Sequence of chain 1.I:
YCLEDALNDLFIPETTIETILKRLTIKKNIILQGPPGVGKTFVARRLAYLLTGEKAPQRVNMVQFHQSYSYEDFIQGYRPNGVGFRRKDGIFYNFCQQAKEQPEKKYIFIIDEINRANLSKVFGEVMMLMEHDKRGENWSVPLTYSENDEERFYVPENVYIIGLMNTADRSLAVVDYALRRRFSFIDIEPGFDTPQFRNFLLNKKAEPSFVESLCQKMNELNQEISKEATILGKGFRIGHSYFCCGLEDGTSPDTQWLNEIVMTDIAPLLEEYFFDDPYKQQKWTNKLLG

A protein and the small-molecule ligand that binds it are described below.
Small molecule (SMILES): Nc1nc2c(ncn2[C@@H]2O[C@H](CO[P](=O)(O)O[P](=O)(O)NP(=O)(O)O)[C@@H](O)[C@H]2O)c(=O)[nH]1

Sequence of chain 1.J:
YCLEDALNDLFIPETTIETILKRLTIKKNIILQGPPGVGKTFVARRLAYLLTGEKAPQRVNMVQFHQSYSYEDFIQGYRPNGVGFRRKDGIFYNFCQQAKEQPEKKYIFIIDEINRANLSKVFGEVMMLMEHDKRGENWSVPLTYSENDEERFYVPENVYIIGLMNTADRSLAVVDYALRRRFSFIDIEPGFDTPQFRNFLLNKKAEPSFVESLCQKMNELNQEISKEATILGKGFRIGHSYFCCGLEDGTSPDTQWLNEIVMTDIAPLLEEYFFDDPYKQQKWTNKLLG

Binding-site contacts:
Ligand atom N7 contacts residue HIS246 of chain 1.I at 3.0 Å (h-bond).
Ligand atom C8 contacts residue HIS246 of chain 1.I at 3.3 Å.
Ligand atom N3B contacts residue MG1 of chain 1.AA at 2.1 Å.
Ligand atom O2G contacts residue PRO42 of chain 1.I at 3.1 Å.
Ligand atom O3G contacts residue ARG188 of chain 1.J at 3.3 Å (salt-bridge).
Ligand atom N1 contacts residue PHE48 of chain 1.I at 3.4 Å.
Ligand atom O3G contacts residue MG1 of chain 1.AA at 2.3 Å.
Ligand atom O2B contacts residue LYS46 of chain 1.I at 3.4 Å.
Ligand atom O4' contacts residue SER247 of chain 1.I at 3.0 Å (h-bond).
Ligand atom N1 contacts residue ASP15 of chain 1.I at 3.0 Å (salt-bridge).
Ligand atom C8 contacts residue GLY45 of chain 1.I at 3.4 Å.
Ligand atom O1A contacts residue PHE48 of chain 1.I at 2.5 Å (h-bond).
Ligand atom O1A contacts residue LYS46 of chain 1.I at 3.0 Å (salt-bridge).
Ligand atom O2A contacts residue MG1 of chain 1.AA at 2.5 Å.
Ligand atom O1A contacts residue THR47 of chain 1.I at 2.6 Å (h-bond).
Ligand atom O2' contacts residue PHE48 of chain 1.I at 2.9 Å.
Ligand atom O3' contacts residue CYS251 of chain 1.I at 2.9 Å (h-bond).
Ligand atom C2 contacts residue PHE17 of chain 1.I at 3.4 Å (hydrophobic).
Ligand atom N1 contacts residue PHE17 of chain 1.I at 3.1 Å.
Ligand atom O2A contacts residue THR47 of chain 1.I at 3.2 Å (h-bond).
Ligand atom O6 contacts residue PHE17 of chain 1.I at 2.7 Å (h-bond).
Ligand atom O3A contacts residue GLY45 of chain 1.I at 3.3 Å (h-bond).
Ligand atom O6 contacts residue LEU16 of chain 1.I at 3.3 Å.
Ligand atom O2B contacts residue THR47 of chain 1.I at 2.2 Å (h-bond).
Ligand atom O2G contacts residue ARG188 of chain 1.J at 2.8 Å (salt-bridge).
Ligand atom O2A contacts residue ARG187 of chain 1.J at 3.3 Å (salt-bridge).
Ligand atom O2B contacts residue MG1 of chain 1.AA at 2.0 Å.
Ligand atom N3 contacts residue CYS250 of chain 1.I at 3.2 Å (h-bond).
Ligand atom O1G contacts residue LYS46 of chain 1.I at 2.5 Å (salt-bridge).
Ligand atom O3A contacts residue MG1 of chain 1.AA at 3.4 Å.
Ligand atom C6 contacts residue PHE17 of chain 1.I at 3.3 Å (hydrophobic).
Ligand atom PG contacts residue MG1 of chain 1.AA at 2.8 Å.
Ligand atom O1A contacts residue GLY45 of chain 1.I at 2.9 Å.
Ligand atom PB contacts residue MG1 of chain 1.AA at 2.5 Å.
Ligand atom C5' contacts residue ARG187 of chain 1.J at 3.3 Å.
Ligand atom N2 contacts residue ASP15 of chain 1.I at 2.9 Å (salt-bridge).
Ligand atom C4' contacts residue SER247 of chain 1.I at 3.0 Å.
Ligand atom O1G contacts residue PRO42 of chain 1.I at 3.2 Å.
Ligand atom O2A contacts residue LYS140 of chain 1.J at 3.0 Å (salt-bridge).
Ligand atom O1B contacts residue LYS46 of chain 1.I at 2.4 Å (salt-bridge).